The protein below binds the small molecule below.
Small molecule (SMILES): CSCC[C@H](NC(=O)[C@H](CC(=O)O)NC(=O)[C@H](Cc1cnc[nH]1)NC(=O)[C@H](Cc1ccccc1)NC(=O)[C@H](Cc1ccccc1)NC(=O)[C@H](CC(=O)O)NC(=O)CNC(=O)[C@@H](N)Cc1ccc(O)cc1)C(=O)N[C@H](C(=O)O)C(C)C

Sequence of chain 1.A:
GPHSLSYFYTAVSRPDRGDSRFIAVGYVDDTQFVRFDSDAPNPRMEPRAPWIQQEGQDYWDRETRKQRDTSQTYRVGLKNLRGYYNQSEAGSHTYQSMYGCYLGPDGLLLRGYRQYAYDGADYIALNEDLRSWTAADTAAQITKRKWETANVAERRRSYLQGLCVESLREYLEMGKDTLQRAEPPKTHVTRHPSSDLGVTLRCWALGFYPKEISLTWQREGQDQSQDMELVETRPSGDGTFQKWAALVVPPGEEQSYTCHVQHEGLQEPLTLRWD

Binding-site contacts:
Ligand atom CD2 contacts residue GLU63 of chain 1.A at 3.5 Å.
Ligand atom CG contacts residue TYR116 of chain 1.A at 3.4 Å (hydrophobic).
Ligand atom O contacts residue THR73 of chain 1.A at 2.9 Å (h-bond).
Ligand atom OXT contacts residue LYS146 of chain 1.A at 2.9 Å (salt-bridge).
Ligand atom N contacts residue TYR171 of chain 1.A at 2.6 Å (h-bond).
Ligand atom O contacts residue LYS66 of chain 1.A at 2.9 Å (salt-bridge).
Ligand atom OD1 contacts residue TYR116 of chain 1.A at 2.7 Å (h-bond).
Ligand atom N contacts residue TYR7 of chain 1.A at 3.0 Å (h-bond).
Ligand atom CG contacts residue ARG155 of chain 1.A at 3.4 Å.
Ligand atom CD1 contacts residue LYS66 of chain 1.A at 3.3 Å.
Ligand atom CD1 contacts residue SER167 of chain 1.A at 3.0 Å.
Ligand atom N contacts residue SER167 of chain 1.A at 3.5 Å (h-bond).
Ligand atom OXT contacts residue ASN80 of chain 1.A at 3.0 Å (h-bond).
Ligand atom CB contacts residue SER167 of chain 1.A at 3.3 Å.
Ligand atom CD1 contacts residue ARG155 of chain 1.A at 2.9 Å.
Ligand atom O contacts residue TYR159 of chain 1.A at 2.7 Å (h-bond).
Ligand atom OD2 contacts residue TYR74 of chain 1.A at 2.7 Å (h-bond).
Ligand atom CG contacts residue ARG156 of chain 1.A at 3.5 Å.
Ligand atom N contacts residue TYR99 of chain 1.A at 3.0 Å (h-bond).
Ligand atom C contacts residue TYR7 of chain 1.A at 3.3 Å (hydrophobic).
Ligand atom O contacts residue TRP147 of chain 1.A at 2.6 Å (h-bond).
Ligand atom O contacts residue LYS146 of chain 1.A at 3.4 Å (salt-bridge).
Ligand atom CE2 contacts residue TYR59 of chain 1.A at 3.4 Å (hydrophobic).
Ligand atom CG contacts residue SER167 of chain 1.A at 3.5 Å.
Ligand atom CD1 contacts residue TYR171 of chain 1.A at 3.2 Å (hydrophobic).
Ligand atom OD1 contacts residue ARG156 of chain 1.A at 3.5 Å (salt-bridge).
Ligand atom O contacts residue ARG156 of chain 1.A at 3.3 Å (salt-bridge).
Ligand atom CG2 contacts residue TYR123 of chain 1.A at 3.5 Å (hydrophobic).
Ligand atom CZ contacts residue TYR59 of chain 1.A at 3.3 Å (hydrophobic).
Ligand atom OH contacts residue GLU170 of chain 1.A at 3.4 Å (salt-bridge).
Ligand atom CE contacts residue ASN80 of chain 1.A at 3.3 Å.
Ligand atom OD2 contacts residue TYR116 of chain 1.A at 3.3 Å (h-bond).
Ligand atom O contacts residue TYR84 of chain 1.A at 3.0 Å (h-bond).
Ligand atom O contacts residue THR143 of chain 1.A at 2.9 Å (h-bond).
Ligand atom N contacts residue GLU63 of chain 1.A at 2.8 Å (salt-bridge).
Ligand atom OD2 contacts residue ARG114 of chain 1.A at 3.1 Å (salt-bridge).
Ligand atom O contacts residue ARG156 of chain 1.A at 3.3 Å (salt-bridge).
Ligand atom CG2 contacts residue THR143 of chain 1.A at 3.3 Å.
Ligand atom OD2 contacts residue ARG156 of chain 1.A at 3.1 Å (salt-bridge).
Ligand atom CA contacts residue TYR7 of chain 1.A at 3.4 Å (hydrophobic).